Sequence of chain 1.D:
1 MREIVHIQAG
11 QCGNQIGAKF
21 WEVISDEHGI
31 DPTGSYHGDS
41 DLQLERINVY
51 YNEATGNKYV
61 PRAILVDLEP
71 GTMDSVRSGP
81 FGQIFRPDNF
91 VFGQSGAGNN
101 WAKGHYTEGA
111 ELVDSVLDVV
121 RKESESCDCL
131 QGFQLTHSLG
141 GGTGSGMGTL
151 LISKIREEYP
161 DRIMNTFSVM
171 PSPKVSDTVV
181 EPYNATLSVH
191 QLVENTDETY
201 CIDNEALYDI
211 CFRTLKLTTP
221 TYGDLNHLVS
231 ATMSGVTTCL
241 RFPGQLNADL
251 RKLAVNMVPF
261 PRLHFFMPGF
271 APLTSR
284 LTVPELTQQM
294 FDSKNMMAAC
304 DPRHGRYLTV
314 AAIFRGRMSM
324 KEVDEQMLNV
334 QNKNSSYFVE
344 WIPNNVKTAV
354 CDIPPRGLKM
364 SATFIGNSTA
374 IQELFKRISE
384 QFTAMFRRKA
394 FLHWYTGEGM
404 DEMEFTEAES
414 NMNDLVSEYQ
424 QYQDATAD

Binding-site contacts:
Ligand atom C44 contacts residue ASN99 of chain 1.D at 3.7 Å.
Ligand atom C50 contacts residue TRP397 of chain 1.D at 3.4 Å (hydrophobic).
Ligand atom O41 contacts residue VAL180 of chain 1.D at 3.2 Å.
Ligand atom C50 contacts residue GLY98 of chain 1.D at 3.8 Å.
Ligand atom C29 contacts residue THR178 of chain 1.D at 3.4 Å.
Ligand atom C03 contacts residue TRP397 of chain 1.D at 3.8 Å (hydrophobic).
Ligand atom O52 contacts residue TRP397 of chain 1.D at 3.4 Å.
Ligand atom O48 contacts residue GLY98 of chain 1.D at 3.2 Å (h-bond).
Ligand atom O52 contacts residue GLY98 of chain 1.D at 3.8 Å.
Ligand atom O22 contacts residue VAL179 of chain 1.D at 2.8 Å (h-bond).
Ligand atom C12 contacts residue PHE394 of chain 1.D at 3.7 Å (hydrophobic).
Ligand atom C50 contacts residue ASN100 of chain 1.D at 3.7 Å.
Ligand atom C28 contacts residue ASN99 of chain 1.D at 3.9 Å.
Ligand atom C43 contacts residue TRP397 of chain 1.D at 3.6 Å (hydrophobic).
Ligand atom O51 contacts residue ASN100 of chain 1.D at 3.2 Å (h-bond).
Ligand atom C44 contacts residue TYR398 of chain 1.D at 4.0 Å (hydrophobic).
Ligand atom C44 contacts residue VAL180 of chain 1.D at 3.9 Å (hydrophobic).
Ligand atom C46 contacts residue GLY98 of chain 1.D at 4.0 Å.
Ligand atom O51 contacts residue TRP397 of chain 1.D at 3.3 Å.
Ligand atom C20 contacts residue ASP177 of chain 1.D at 4.0 Å.
Ligand atom C40 contacts residue VAL180 of chain 1.D at 3.5 Å (hydrophobic).
Ligand atom C20 contacts residue VAL179 of chain 1.D at 3.9 Å (hydrophobic).
Ligand atom C50 contacts residue LYS103 of chain 1.D at 3.8 Å.
Ligand atom O51 contacts residue LYS103 of chain 1.D at 2.6 Å (salt-bridge).
Ligand atom N49 contacts residue GLY98 of chain 1.D at 3.5 Å (h-bond).
Ligand atom O22 contacts residue THR178 of chain 1.D at 3.5 Å.
Ligand atom O13 contacts residue PHE394 of chain 1.D at 3.8 Å.
Ligand atom C21 contacts residue VAL179 of chain 1.D at 3.9 Å (hydrophobic).
Ligand atom O25 contacts residue THR178 of chain 1.D at 3.9 Å.
Ligand atom N49 contacts residue TRP397 of chain 1.D at 4.0 Å.
Ligand atom C15 contacts residue PHE394 of chain 1.D at 3.5 Å (hydrophobic).
Ligand atom CL1 contacts residue PHE394 of chain 1.D at 3.4 Å.
Ligand atom O52 contacts residue ASN100 of chain 1.D at 3.2 Å (h-bond).
Ligand atom C47 contacts residue GLY98 of chain 1.D at 3.7 Å.
Ligand atom C45 contacts residue GLY98 of chain 1.D at 3.5 Å.
Ligand atom C39 contacts residue VAL180 of chain 1.D at 3.9 Å (hydrophobic).
Ligand atom C44 contacts residue TRP397 of chain 1.D at 4.0 Å (hydrophobic).
Ligand atom C40 contacts residue ASN99 of chain 1.D at 3.7 Å.
Ligand atom C40 contacts residue THR178 of chain 1.D at 3.9 Å.
Ligand atom C23 contacts residue PHE394 of chain 1.D at 3.8 Å (hydrophobic).

The protein below binds the small molecule below.
Small molecule (SMILES): COc1cc2cc(c1Cl)N(C)C(=O)C[C@@H](OC(=O)[C@H](C)N(C)C(=O)CCSSC)[C@@]1(C)O[C@@H]1[C@H](C)[C@@H]1C[C@@](O)(NC(=O)O1)[C@H](OC)/C=C/C=C(C)C2